Sequence of chain 1.A:
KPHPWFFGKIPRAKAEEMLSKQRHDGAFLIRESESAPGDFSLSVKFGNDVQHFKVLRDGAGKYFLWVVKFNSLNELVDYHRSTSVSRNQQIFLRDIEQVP

Binding-site contacts:
Ligand atom N5 contacts residue LYS57 of chain 1.A at 3.8 Å.
Ligand atom C9 contacts residue HIS55 of chain 1.A at 3.4 Å.
Ligand atom O1 contacts residue SER38 of chain 1.A at 3.3 Å (h-bond).
Ligand atom O4 contacts residue SER36 of chain 1.A at 3.0 Å (h-bond).
Ligand atom C7 contacts residue LYS57 of chain 1.A at 3.8 Å.
Ligand atom C21 contacts residue LYS57 of chain 1.A at 3.7 Å.
Ligand atom C16 contacts residue HIS55 of chain 1.A at 3.5 Å.
Ligand atom O4 contacts residue SER44 of chain 1.A at 2.6 Å (h-bond).
Ligand atom C15 contacts residue HIS55 of chain 1.A at 3.8 Å.
Ligand atom O3 contacts residue SER38 of chain 1.A at 2.8 Å (h-bond).
Ligand atom C3 contacts residue ARG15 of chain 1.A at 3.7 Å.
Ligand atom O13 contacts residue LYS57 of chain 1.A at 2.9 Å (salt-bridge).
Ligand atom P1 contacts residue ARG34 of chain 1.A at 3.7 Å.
Ligand atom C4 contacts residue ARG15 of chain 1.A at 3.5 Å.
Ligand atom C5 contacts residue LYS57 of chain 1.A at 3.9 Å.
Ligand atom O2 contacts residue ARG15 of chain 1.A at 2.6 Å (salt-bridge).
Ligand atom C8 contacts residue HIS55 of chain 1.A at 3.1 Å.
Ligand atom O8 contacts residue TRP69 of chain 1.A at 3.5 Å.
Ligand atom C18 contacts residue TRP69 of chain 1.A at 3.5 Å (hydrophobic).
Ligand atom C12 contacts residue ARG15 of chain 1.A at 3.4 Å.
Ligand atom C16 contacts residue GLN54 of chain 1.A at 3.7 Å.
Ligand atom O13 contacts residue PHE56 of chain 1.A at 3.4 Å.
Ligand atom C13 contacts residue HIS55 of chain 1.A at 3.8 Å.
Ligand atom O12 contacts residue LYS57 of chain 1.A at 3.4 Å.
Ligand atom N4 contacts residue LYS57 of chain 1.A at 2.8 Å (salt-bridge).
Ligand atom O7 contacts residue HIS55 of chain 1.A at 3.5 Å.
Ligand atom O2 contacts residue ARG34 of chain 1.A at 2.8 Å (salt-bridge).
Ligand atom C7 contacts residue HIS55 of chain 1.A at 3.8 Å.
Ligand atom O7 contacts residue ARG15 of chain 1.A at 2.5 Å (salt-bridge).
Ligand atom C15 contacts residue PHE56 of chain 1.A at 3.3 Å (hydrophobic).
Ligand atom N2 contacts residue HIS55 of chain 1.A at 2.7 Å (h-bond).
Ligand atom C21 contacts residue LEU68 of chain 1.A at 3.7 Å (hydrophobic).
Ligand atom C11 contacts residue ARG15 of chain 1.A at 3.5 Å.
Ligand atom C20 contacts residue TRP69 of chain 1.A at 3.6 Å (hydrophobic).
Ligand atom O3 contacts residue SER36 of chain 1.A at 3.7 Å.
Ligand atom N4 contacts residue LEU68 of chain 1.A at 2.9 Å (h-bond).
Ligand atom O4 contacts residue ARG34 of chain 1.A at 3.2 Å (salt-bridge).
Ligand atom C20 contacts residue LEU68 of chain 1.A at 3.6 Å (hydrophobic).
Ligand atom P1 contacts residue SER38 of chain 1.A at 3.5 Å.
Ligand atom P1 contacts residue SER36 of chain 1.A at 3.8 Å.

This protein binds this small molecule.
Small molecule (SMILES): CNC(=O)C[C@H](Cc1ccc(OP(=O)(O)O)cc1)C(=O)N[C@@H](CCC(=O)O)C(=O)N[C@@H](CC(N)=O)C(N)=O